Sequence of chain 1.B:
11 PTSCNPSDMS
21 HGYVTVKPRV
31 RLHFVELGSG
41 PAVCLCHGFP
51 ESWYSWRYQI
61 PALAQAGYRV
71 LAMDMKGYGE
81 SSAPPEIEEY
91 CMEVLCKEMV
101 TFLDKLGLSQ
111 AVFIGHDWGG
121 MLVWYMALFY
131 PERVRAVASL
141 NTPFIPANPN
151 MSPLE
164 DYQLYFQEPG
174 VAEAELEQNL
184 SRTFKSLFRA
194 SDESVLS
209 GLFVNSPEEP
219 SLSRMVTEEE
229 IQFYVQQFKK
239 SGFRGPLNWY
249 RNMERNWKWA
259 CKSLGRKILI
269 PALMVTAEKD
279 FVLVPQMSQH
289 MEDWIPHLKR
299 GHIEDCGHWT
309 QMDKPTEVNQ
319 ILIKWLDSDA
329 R

This protein binds this small molecule.
Small molecule (SMILES): O=C(NCc1ccc(NS(=O)(=O)C2CC2)cc1C(F)(F)F)c1ccc2c(ccn2Cc2cccc(F)c2)c1

Binding-site contacts:
Ligand atom N1 contacts residue TYR248 of chain 1.B at 3.5 Å (h-bond).
Ligand atom C17 contacts residue HIS306 of chain 1.B at 3.6 Å.
Ligand atom C15 contacts residue TRP118 of chain 1.B at 3.4 Å (hydrophobic).
Ligand atom F contacts residue MET285 of chain 1.B at 2.8 Å.
Ligand atom C16 contacts residue TYR248 of chain 1.B at 3.4 Å (hydrophobic).
Ligand atom F contacts residue LEU281 of chain 1.B at 3.6 Å.
Ligand atom C3 contacts residue GLN166 of chain 1.B at 3.6 Å.
Ligand atom O1 contacts residue ASP278 of chain 1.B at 3.5 Å (salt-bridge).
Ligand atom F3 contacts residue PHE49 of chain 1.B at 3.4 Å.
Ligand atom O1 contacts residue VAL280 of chain 1.B at 3.6 Å.
Ligand atom C2 contacts residue GLN166 of chain 1.B at 3.5 Å.
Ligand atom C11 contacts residue MET121 of chain 1.B at 3.5 Å (hydrophobic).
Ligand atom C16 contacts residue HIS306 of chain 1.B at 3.7 Å.
Ligand atom O contacts residue TYR248 of chain 1.B at 2.6 Å (h-bond).
Ligand atom F2 contacts residue TYR248 of chain 1.B at 3.5 Å.
Ligand atom N1 contacts residue ASP117 of chain 1.B at 2.8 Å (salt-bridge).
Ligand atom C1 contacts residue TRP118 of chain 1.B at 3.7 Å (hydrophobic).
Ligand atom C26 contacts residue HIS306 of chain 1.B at 3.5 Å.
Ligand atom C13 contacts residue ASP117 of chain 1.B at 3.7 Å.
Ligand atom F contacts residue PRO143 of chain 1.B at 3.3 Å.
Ligand atom F3 contacts residue PRO50 of chain 1.B at 3.7 Å.
Ligand atom C25 contacts residue HIS306 of chain 1.B at 3.4 Å.
Ligand atom F3 contacts residue TRP307 of chain 1.B at 3.6 Å.
Ligand atom C25 contacts residue VAL280 of chain 1.B at 3.5 Å (hydrophobic).
Ligand atom C2 contacts residue TYR165 of chain 1.B at 3.5 Å (hydrophobic).
Ligand atom C contacts residue TYR165 of chain 1.B at 3.3 Å (hydrophobic).
Ligand atom N contacts residue TRP118 of chain 1.B at 3.7 Å.
Ligand atom O contacts residue TYR165 of chain 1.B at 2.5 Å (h-bond).
Ligand atom C8 contacts residue MET285 of chain 1.B at 3.6 Å (hydrophobic).
Ligand atom C contacts residue TYR248 of chain 1.B at 3.1 Å (hydrophobic).
Ligand atom C14 contacts residue TRP118 of chain 1.B at 3.6 Å (hydrophobic).
Ligand atom F1 contacts residue LEU190 of chain 1.B at 3.2 Å.
Ligand atom C6 contacts residue MET121 of chain 1.B at 3.5 Å (hydrophobic).
Ligand atom C13 contacts residue TRP118 of chain 1.B at 3.8 Å (hydrophobic).
Ligand atom O1 contacts residue PHE279 of chain 1.B at 3.5 Å (h-bond).
Ligand atom C4 contacts residue TRP118 of chain 1.B at 3.7 Å (hydrophobic).
Ligand atom C9 contacts residue MET285 of chain 1.B at 3.7 Å (hydrophobic).
Ligand atom C16 contacts residue ASP117 of chain 1.B at 3.3 Å.
Ligand atom C15 contacts residue ASP117 of chain 1.B at 3.2 Å.
Ligand atom C5 contacts residue MET121 of chain 1.B at 3.4 Å (hydrophobic).